Binding-site contacts:
Ligand atom O5 contacts residue LEU70 of chain 1.B at 4.5 Å.
Ligand atom C6 contacts residue LEU70 of chain 1.B at 4.5 Å (hydrophobic).
Ligand atom N2 contacts residue ASN67 of chain 1.B at 3.0 Å (h-bond).
Ligand atom O4 contacts residue GLN288 of chain 1.B at 4.0 Å.
Ligand atom C4 contacts residue ASN67 of chain 1.B at 4.3 Å.
Ligand atom C3 contacts residue ASN67 of chain 1.B at 3.9 Å.
Ligand atom O5 contacts residue ASN67 of chain 1.B at 2.4 Å (h-bond).
Ligand atom C2 contacts residue ASN67 of chain 1.B at 2.6 Å.
Ligand atom C5 contacts residue ASN67 of chain 1.B at 3.7 Å.
Ligand atom C1 contacts residue THR69 of chain 1.B at 4.5 Å.
Ligand atom O6 contacts residue LEU70 of chain 1.B at 4.0 Å.
Ligand atom C6 contacts residue GLN288 of chain 1.B at 4.0 Å.
Ligand atom O6 contacts residue GLN288 of chain 1.B at 3.8 Å.
Ligand atom C7 contacts residue ASN67 of chain 1.B at 4.1 Å.
Ligand atom C1 contacts residue ASN67 of chain 1.B at 1.5 Å.

Sequence of chain 1.B:
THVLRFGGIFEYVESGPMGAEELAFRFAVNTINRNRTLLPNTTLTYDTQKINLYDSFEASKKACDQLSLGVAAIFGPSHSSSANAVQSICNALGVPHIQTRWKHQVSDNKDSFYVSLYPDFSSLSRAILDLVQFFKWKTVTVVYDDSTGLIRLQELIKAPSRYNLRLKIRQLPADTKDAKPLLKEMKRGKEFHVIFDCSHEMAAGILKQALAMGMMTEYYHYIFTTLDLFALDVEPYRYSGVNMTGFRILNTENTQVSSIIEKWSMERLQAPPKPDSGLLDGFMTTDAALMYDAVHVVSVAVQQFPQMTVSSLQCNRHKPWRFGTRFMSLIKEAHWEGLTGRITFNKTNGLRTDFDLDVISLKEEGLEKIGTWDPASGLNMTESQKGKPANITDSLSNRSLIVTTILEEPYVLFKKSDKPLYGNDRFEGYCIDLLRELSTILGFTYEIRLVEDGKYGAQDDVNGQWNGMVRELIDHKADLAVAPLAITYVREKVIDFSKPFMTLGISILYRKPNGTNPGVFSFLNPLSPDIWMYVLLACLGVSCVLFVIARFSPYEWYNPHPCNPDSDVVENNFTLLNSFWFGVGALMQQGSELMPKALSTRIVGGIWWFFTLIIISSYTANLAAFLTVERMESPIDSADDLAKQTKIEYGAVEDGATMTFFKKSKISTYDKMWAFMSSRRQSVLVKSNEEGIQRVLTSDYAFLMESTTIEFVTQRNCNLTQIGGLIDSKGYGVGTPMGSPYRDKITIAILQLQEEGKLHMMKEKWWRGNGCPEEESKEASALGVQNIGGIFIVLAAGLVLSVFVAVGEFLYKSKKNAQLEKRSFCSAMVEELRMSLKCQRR

A small-molecule ligand and the protein it binds are described below.
Small molecule (SMILES): CC(=O)N[C@H]1[C@H](O[C@H]2[C@H](O)[C@@H](NC(C)=O)CO[C@@H]2CO)O[C@H](CO)[C@@H](O)[C@@H]1O